Sequence of chain 4.GA:
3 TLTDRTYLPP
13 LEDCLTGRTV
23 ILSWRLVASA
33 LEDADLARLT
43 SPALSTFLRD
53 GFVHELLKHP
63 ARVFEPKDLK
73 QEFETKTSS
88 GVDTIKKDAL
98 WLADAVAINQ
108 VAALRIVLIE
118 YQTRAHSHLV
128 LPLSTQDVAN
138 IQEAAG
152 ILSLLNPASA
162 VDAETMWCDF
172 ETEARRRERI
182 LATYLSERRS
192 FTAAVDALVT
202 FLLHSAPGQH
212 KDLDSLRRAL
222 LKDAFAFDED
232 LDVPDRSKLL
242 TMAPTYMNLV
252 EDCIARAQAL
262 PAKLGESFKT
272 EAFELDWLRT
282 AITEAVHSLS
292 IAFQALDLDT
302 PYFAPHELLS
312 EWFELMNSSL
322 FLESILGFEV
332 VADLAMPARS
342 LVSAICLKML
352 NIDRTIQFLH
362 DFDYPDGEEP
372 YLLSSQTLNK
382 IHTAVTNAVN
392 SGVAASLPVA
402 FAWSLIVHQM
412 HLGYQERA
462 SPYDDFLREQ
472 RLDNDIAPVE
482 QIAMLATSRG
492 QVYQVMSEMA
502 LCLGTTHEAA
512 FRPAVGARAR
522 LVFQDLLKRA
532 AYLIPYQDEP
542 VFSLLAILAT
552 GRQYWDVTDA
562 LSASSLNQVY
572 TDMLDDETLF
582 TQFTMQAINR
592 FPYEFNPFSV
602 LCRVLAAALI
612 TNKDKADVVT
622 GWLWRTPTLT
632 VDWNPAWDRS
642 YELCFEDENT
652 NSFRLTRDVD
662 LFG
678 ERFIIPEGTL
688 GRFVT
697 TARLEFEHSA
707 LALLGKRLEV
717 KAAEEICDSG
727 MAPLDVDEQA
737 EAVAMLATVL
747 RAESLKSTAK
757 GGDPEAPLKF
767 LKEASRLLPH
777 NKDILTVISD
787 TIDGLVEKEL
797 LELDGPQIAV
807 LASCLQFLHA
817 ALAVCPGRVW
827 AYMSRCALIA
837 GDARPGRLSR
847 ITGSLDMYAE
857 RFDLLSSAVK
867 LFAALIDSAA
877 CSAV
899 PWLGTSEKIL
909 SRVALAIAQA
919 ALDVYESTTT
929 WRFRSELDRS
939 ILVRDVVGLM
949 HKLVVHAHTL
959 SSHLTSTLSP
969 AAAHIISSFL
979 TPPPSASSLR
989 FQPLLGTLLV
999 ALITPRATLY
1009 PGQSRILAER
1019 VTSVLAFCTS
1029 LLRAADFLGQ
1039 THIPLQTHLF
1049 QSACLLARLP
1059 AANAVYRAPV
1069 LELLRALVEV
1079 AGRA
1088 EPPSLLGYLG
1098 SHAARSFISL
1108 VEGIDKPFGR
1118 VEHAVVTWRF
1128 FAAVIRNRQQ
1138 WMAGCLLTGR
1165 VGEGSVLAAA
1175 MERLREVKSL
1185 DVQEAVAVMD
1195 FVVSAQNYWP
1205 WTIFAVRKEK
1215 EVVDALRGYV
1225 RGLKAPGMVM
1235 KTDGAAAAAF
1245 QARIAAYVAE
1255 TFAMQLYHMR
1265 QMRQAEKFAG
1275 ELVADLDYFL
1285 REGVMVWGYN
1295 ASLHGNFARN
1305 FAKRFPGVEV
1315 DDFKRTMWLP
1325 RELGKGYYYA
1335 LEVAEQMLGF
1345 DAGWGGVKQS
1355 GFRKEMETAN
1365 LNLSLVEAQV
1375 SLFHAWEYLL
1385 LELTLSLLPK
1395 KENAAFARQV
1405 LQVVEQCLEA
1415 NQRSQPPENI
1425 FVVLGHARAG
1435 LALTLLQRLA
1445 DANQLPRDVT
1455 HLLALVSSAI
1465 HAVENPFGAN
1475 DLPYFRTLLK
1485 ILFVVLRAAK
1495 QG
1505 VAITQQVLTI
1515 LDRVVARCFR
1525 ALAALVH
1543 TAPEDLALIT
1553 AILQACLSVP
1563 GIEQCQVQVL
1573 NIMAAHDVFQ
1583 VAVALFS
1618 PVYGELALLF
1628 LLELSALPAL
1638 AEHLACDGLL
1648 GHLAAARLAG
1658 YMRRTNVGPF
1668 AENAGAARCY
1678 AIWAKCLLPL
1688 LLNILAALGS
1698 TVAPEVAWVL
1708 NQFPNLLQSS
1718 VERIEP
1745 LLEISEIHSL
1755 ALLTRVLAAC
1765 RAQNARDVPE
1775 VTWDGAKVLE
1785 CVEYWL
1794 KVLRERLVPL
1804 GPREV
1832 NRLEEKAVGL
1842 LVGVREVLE

The protein below binds the small molecule below.
Small molecule (SMILES): CC[C@H](C)[C@H](NC(=O)[C@H](CO)NC(=O)[C@H](CC(=O)O)NC(=O)[C@@H](N)CCC(=O)O)C(=O)N[C@@H](CC(C)C)C(=O)N[C@@H](CCC(N)=O)C(=O)N1CCC[C@H]1C(=O)NCC(=O)N[C@@H](C)C(=O)N[C@@H](Cc1ccccc1)C(=O)N[C@@H](CO)C(=O)N[C@@H](C)C(=O)N[C@H](C=O)CC(N)=O

Binding-site contacts:
Ligand atom CB contacts residue LEU534 of chain 4.GA at 4.3 Å (hydrophobic).
Ligand atom NE2 contacts residue PRO536 of chain 4.GA at 4.2 Å.
Ligand atom CD contacts residue TYR537 of chain 4.GA at 4.5 Å (hydrophobic).
Ligand atom CD1 contacts residue LEU413 of chain 4.GA at 4.1 Å (hydrophobic).
Ligand atom ND2 contacts residue TYR533 of chain 4.GA at 3.7 Å.
Ligand atom CD2 contacts residue ALA484 of chain 4.GA at 3.6 Å (hydrophobic).
Ligand atom O contacts residue PRO536 of chain 4.GA at 3.8 Å.
Ligand atom OD1 contacts residue TYR533 of chain 4.GA at 3.4 Å.
Ligand atom CG contacts residue TYR533 of chain 4.GA at 3.3 Å (hydrophobic).
Ligand atom CD1 contacts residue ILE535 of chain 4.GA at 4.0 Å (hydrophobic).
Ligand atom O contacts residue LEU534 of chain 4.GA at 4.3 Å.
Ligand atom N contacts residue ILE535 of chain 4.GA at 3.7 Å.
Ligand atom CG contacts residue PRO536 of chain 4.GA at 4.5 Å (hydrophobic).
Ligand atom N contacts residue PRO536 of chain 4.GA at 4.2 Å.
Ligand atom CD1 contacts residue THR488 of chain 4.GA at 4.2 Å.
Ligand atom CG1 contacts residue THR488 of chain 4.GA at 4.2 Å.
Ligand atom CD1 contacts residue GLN538 of chain 4.GA at 3.1 Å.
Ligand atom CB contacts residue GLU481 of chain 4.GA at 3.6 Å.
Ligand atom CB contacts residue THR488 of chain 4.GA at 4.4 Å.
Ligand atom CB contacts residue TYR533 of chain 4.GA at 3.6 Å (hydrophobic).
Ligand atom CD1 contacts residue ILE535 of chain 4.GA at 4.0 Å (hydrophobic).
Ligand atom CD2 contacts residue THR488 of chain 4.GA at 4.2 Å.
Ligand atom CG contacts residue TYR537 of chain 4.GA at 3.2 Å (hydrophobic).
Ligand atom CA contacts residue TYR537 of chain 4.GA at 4.5 Å (hydrophobic).
Ligand atom CB contacts residue TYR537 of chain 4.GA at 3.0 Å (hydrophobic).
Ligand atom CB contacts residue ILE535 of chain 4.GA at 4.2 Å (hydrophobic).
Ligand atom CD2 contacts residue MET485 of chain 4.GA at 4.0 Å (hydrophobic).
Ligand atom CE1 contacts residue LEU413 of chain 4.GA at 4.2 Å (hydrophobic).
Ligand atom O contacts residue HIS409 of chain 4.GA at 3.6 Å.
Ligand atom CA contacts residue ILE535 of chain 4.GA at 3.8 Å (hydrophobic).
Ligand atom C contacts residue HIS409 of chain 4.GA at 4.4 Å.
Ligand atom CD1 contacts residue PHE402 of chain 4.GA at 4.0 Å (hydrophobic).